A small-molecule ligand and the protein it binds are described below.
Small molecule (SMILES): CC[C@@H]1C(=O)OC[C@@H]1Cc1cncn1C

Binding-site contacts:
Ligand atom C2 contacts residue HEM1 of chain 1.E at 3.4 Å.
Ligand atom C9 contacts residue PHE85 of chain 1.A at 4.1 Å (hydrophobic).
Ligand atom C6 contacts residue PHE458 of chain 1.A at 4.2 Å (hydrophobic).
Ligand atom C13 contacts residue PHE278 of chain 1.A at 3.8 Å (hydrophobic).
Ligand atom C13 contacts residue ASN275 of chain 1.A at 4.5 Å.
Ligand atom O10 contacts residue PHE85 of chain 1.A at 4.0 Å.
Ligand atom C2 contacts residue THR283 of chain 1.A at 3.0 Å.
Ligand atom C12 contacts residue ASN275 of chain 1.A at 4.1 Å.
Ligand atom C14 contacts residue PHE85 of chain 1.A at 3.5 Å (hydrophobic).
Ligand atom C11 contacts residue PHE89 of chain 1.A at 4.0 Å (hydrophobic).
Ligand atom C4 contacts residue ALA279 of chain 1.A at 3.7 Å (hydrophobic).
Ligand atom O15 contacts residue PHE278 of chain 1.A at 4.2 Å.
Ligand atom C13 contacts residue ALA279 of chain 1.A at 3.6 Å (hydrophobic).
Ligand atom N1 contacts residue ILE344 of chain 1.A at 4.2 Å.
Ligand atom O10 contacts residue PHE96 of chain 1.A at 3.3 Å.
Ligand atom C5 contacts residue ALA279 of chain 1.A at 4.0 Å (hydrophobic).
Ligand atom C2 contacts residue ALA279 of chain 1.A at 3.7 Å (hydrophobic).
Ligand atom O10 contacts residue VAL95 of chain 1.A at 4.0 Å.
Ligand atom C11 contacts residue ASN275 of chain 1.A at 3.6 Å.
Ligand atom C9 contacts residue VAL95 of chain 1.A at 3.8 Å (hydrophobic).
Ligand atom O15 contacts residue PHE89 of chain 1.A at 3.2 Å.
Ligand atom C6 contacts residue THR283 of chain 1.A at 3.1 Å.
Ligand atom C9 contacts residue LEU348 of chain 1.A at 4.5 Å (hydrophobic).
Ligand atom C14 contacts residue PHE278 of chain 1.A at 3.5 Å (hydrophobic).
Ligand atom N3 contacts residue HEM1 of chain 1.E at 2.5 Å.
Ligand atom N1 contacts residue ALA279 of chain 1.A at 4.0 Å.
Ligand atom N3 contacts residue THR283 of chain 1.A at 4.2 Å.
Ligand atom C6 contacts residue ILE344 of chain 1.A at 3.7 Å (hydrophobic).
Ligand atom C4 contacts residue HEM1 of chain 1.E at 3.4 Å.
Ligand atom C8 contacts residue VAL95 of chain 1.A at 4.2 Å (hydrophobic).
Ligand atom C7 contacts residue PHE458 of chain 1.A at 3.6 Å (hydrophobic).
Ligand atom O10 contacts residue ASN275 of chain 1.A at 4.0 Å.
Ligand atom C6 contacts residue PHE187 of chain 1.A at 3.5 Å (hydrophobic).
Ligand atom O15 contacts residue ASN275 of chain 1.A at 3.0 Å (h-bond).
Ligand atom C11 contacts residue VAL95 of chain 1.A at 4.4 Å (hydrophobic).
Ligand atom C9 contacts residue PHE96 of chain 1.A at 3.6 Å (hydrophobic).
Ligand atom C12 contacts residue ALA279 of chain 1.A at 3.9 Å (hydrophobic).
Ligand atom O10 contacts residue PHE89 of chain 1.A at 3.8 Å.
Ligand atom N3 contacts residue ALA279 of chain 1.A at 3.5 Å.
Ligand atom N1 contacts residue THR283 of chain 1.A at 3.4 Å (h-bond).

Sequence of chain 1.A:
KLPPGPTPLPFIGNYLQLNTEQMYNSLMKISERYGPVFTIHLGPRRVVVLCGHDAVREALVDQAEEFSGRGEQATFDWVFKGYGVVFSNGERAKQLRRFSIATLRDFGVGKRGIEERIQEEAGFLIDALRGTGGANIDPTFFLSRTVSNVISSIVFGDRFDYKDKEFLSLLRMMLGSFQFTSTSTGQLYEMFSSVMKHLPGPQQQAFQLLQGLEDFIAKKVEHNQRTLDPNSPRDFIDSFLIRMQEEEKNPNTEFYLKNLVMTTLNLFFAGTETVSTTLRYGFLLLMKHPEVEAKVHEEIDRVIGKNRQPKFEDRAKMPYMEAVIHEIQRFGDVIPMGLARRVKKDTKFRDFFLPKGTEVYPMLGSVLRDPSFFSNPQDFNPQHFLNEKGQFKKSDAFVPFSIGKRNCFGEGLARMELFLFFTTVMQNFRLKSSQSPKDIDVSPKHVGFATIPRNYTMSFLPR